Sequence of chain 1.A:
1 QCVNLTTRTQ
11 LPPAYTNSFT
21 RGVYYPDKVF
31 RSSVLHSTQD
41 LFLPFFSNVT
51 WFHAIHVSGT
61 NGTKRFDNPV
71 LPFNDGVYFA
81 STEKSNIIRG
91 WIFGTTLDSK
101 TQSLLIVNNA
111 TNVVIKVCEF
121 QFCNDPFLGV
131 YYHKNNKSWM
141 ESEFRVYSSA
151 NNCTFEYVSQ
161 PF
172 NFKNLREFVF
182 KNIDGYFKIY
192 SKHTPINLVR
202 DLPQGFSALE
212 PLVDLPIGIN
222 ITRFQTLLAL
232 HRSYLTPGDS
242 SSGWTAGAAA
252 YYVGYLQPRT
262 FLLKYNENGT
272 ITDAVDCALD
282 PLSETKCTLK

This small molecule binds to this protein.
Small molecule (SMILES): CC(=O)N[C@@H]1[C@@H](O)[C@H](O)[C@@H](CO)O[C@H]1O

Binding-site contacts:
Ligand atom C3 contacts residue ASN48 of chain 1.A at 3.8 Å.
Ligand atom C4 contacts residue ASN48 of chain 1.A at 4.2 Å.
Ligand atom O7 contacts residue SER47 of chain 1.A at 4.2 Å.
Ligand atom C1 contacts residue TYR15 of chain 1.A at 4.0 Å (hydrophobic).
Ligand atom N2 contacts residue ASN48 of chain 1.A at 2.9 Å (h-bond).
Ligand atom O5 contacts residue ASN48 of chain 1.A at 2.4 Å (h-bond).
Ligand atom C5 contacts residue ASN48 of chain 1.A at 3.6 Å.
Ligand atom O5 contacts residue TYR15 of chain 1.A at 4.0 Å.
Ligand atom C7 contacts residue ASN48 of chain 1.A at 3.7 Å.
Ligand atom C1 contacts residue ASN48 of chain 1.A at 1.4 Å.
Ligand atom O7 contacts residue ASN48 of chain 1.A at 4.0 Å.
Ligand atom C5 contacts residue TYR15 of chain 1.A at 4.3 Å (hydrophobic).
Ligand atom O7 contacts residue PHE46 of chain 1.A at 4.3 Å.
Ligand atom O7 contacts residue ASN17 of chain 1.A at 2.8 Å (h-bond).
Ligand atom O6 contacts residue TYR15 of chain 1.A at 3.7 Å.
Ligand atom C7 contacts residue ASN17 of chain 1.A at 3.9 Å.
Ligand atom C2 contacts residue ASN48 of chain 1.A at 2.5 Å.
Ligand atom C8 contacts residue ASN48 of chain 1.A at 4.0 Å.